A small-molecule ligand and the protein it binds are described below.
Small molecule (SMILES): CO[C@H]1/C=C/CCN(C)C(=O)C[C@](O)(C(=O)NS(=O)(=O)N(C)C)c2ccc3c(c2)N(C[C@@H]2CC[C@H]21)C[C@@]1(CCCc2cc(Cl)ccc21)CO3

Binding-site contacts:
Ligand atom C30 contacts residue ALA57 of chain 1.A at 3.7 Å (hydrophobic).
Ligand atom C16 contacts residue PHE100 of chain 1.A at 3.8 Å (hydrophobic).
Ligand atom C6 contacts residue THR96 of chain 1.A at 3.8 Å.
Ligand atom CL1 contacts residue GLY101 of chain 1.A at 3.8 Å.
Ligand atom C2 contacts residue VAL79 of chain 1.A at 3.9 Å (hydrophobic).
Ligand atom CL1 contacts residue ILE124 of chain 1.A at 3.8 Å.
Ligand atom C16 contacts residue MET80 of chain 1.A at 3.9 Å (hydrophobic).
Ligand atom CL1 contacts residue LEU120 of chain 1.A at 3.1 Å.
Ligand atom C7 contacts residue THR96 of chain 1.A at 3.6 Å.
Ligand atom C16 contacts residue LEU97 of chain 1.A at 3.2 Å (hydrophobic).
Ligand atom N1 contacts residue VAL83 of chain 1.A at 3.7 Å.
Ligand atom C9 contacts residue VAL83 of chain 1.A at 3.6 Å (hydrophobic).
Ligand atom C27 contacts residue HIS54 of chain 1.A at 3.5 Å.
Ligand atom C6 contacts residue ARG93 of chain 1.A at 3.6 Å.
Ligand atom C15 contacts residue LEU97 of chain 1.A at 3.5 Å (hydrophobic).
Ligand atom O1 contacts residue LEU97 of chain 1.A at 3.5 Å.
Ligand atom C18 contacts residue PHE100 of chain 1.A at 3.7 Å (hydrophobic).
Ligand atom C8 contacts residue VAL83 of chain 1.A at 3.8 Å (hydrophobic).
Ligand atom C13 contacts residue MET80 of chain 1.A at 3.7 Å (hydrophobic).
Ligand atom C17 contacts residue PHE100 of chain 1.A at 3.8 Å (hydrophobic).
Ligand atom C15 contacts residue PHE100 of chain 1.A at 3.7 Å (hydrophobic).
Ligand atom C31 contacts residue PHE100 of chain 1.A at 3.6 Å (hydrophobic).
Ligand atom C30 contacts residue MET61 of chain 1.A at 3.6 Å (hydrophobic).
Ligand atom C3 contacts residue VAL79 of chain 1.A at 3.8 Å (hydrophobic).
Ligand atom C8 contacts residue THR96 of chain 1.A at 3.7 Å.
Ligand atom O2 contacts residue ARG93 of chain 1.A at 2.9 Å (salt-bridge).
Ligand atom C14 contacts residue MET80 of chain 1.A at 3.9 Å (hydrophobic).
Ligand atom O4 contacts residue ALA57 of chain 1.A at 3.6 Å.
Ligand atom C5 contacts residue LEU97 of chain 1.A at 3.8 Å (hydrophobic).
Ligand atom C24 contacts residue THR96 of chain 1.A at 3.6 Å.
Ligand atom C33 contacts residue ARG93 of chain 1.A at 3.8 Å.
Ligand atom C5 contacts residue ARG93 of chain 1.A at 3.6 Å.
Ligand atom O5 contacts residue ARG93 of chain 1.A at 2.9 Å (salt-bridge).
Ligand atom C4 contacts residue VAL83 of chain 1.A at 3.8 Å (hydrophobic).
Ligand atom C12 contacts residue PHE100 of chain 1.A at 3.8 Å (hydrophobic).
Ligand atom C18 contacts residue MET80 of chain 1.A at 3.6 Å (hydrophobic).
Ligand atom C17 contacts residue MET80 of chain 1.A at 3.7 Å (hydrophobic).
Ligand atom C14 contacts residue PHE100 of chain 1.A at 3.6 Å (hydrophobic).
Ligand atom C30 contacts residue PHE58 of chain 1.A at 3.7 Å (hydrophobic).
Ligand atom C13 contacts residue PHE100 of chain 1.A at 3.5 Å (hydrophobic).

Sequence of chain 1.A:
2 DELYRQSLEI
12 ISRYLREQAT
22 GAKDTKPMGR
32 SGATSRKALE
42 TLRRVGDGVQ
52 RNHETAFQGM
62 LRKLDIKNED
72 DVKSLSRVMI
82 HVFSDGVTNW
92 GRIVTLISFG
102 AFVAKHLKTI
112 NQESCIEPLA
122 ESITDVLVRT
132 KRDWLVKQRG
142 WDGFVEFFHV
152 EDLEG